A small-molecule ligand and the protein it binds are described below.
Small molecule (SMILES): CC(=O)N[C@@H]1[C@@H](O)[C@H](O)[C@@H](CO)O[C@H]1O

Binding-site contacts:
Ligand atom C1 contacts residue ASN257 of chain 1.E at 1.4 Å.
Ligand atom O7 contacts residue ASN257 of chain 1.E at 3.6 Å.
Ligand atom C5 contacts residue ASN257 of chain 1.E at 3.7 Å.
Ligand atom N2 contacts residue ASN257 of chain 1.E at 2.9 Å (h-bond).
Ligand atom C3 contacts residue ASN257 of chain 1.E at 3.8 Å.
Ligand atom C2 contacts residue ASN257 of chain 1.E at 2.5 Å.
Ligand atom O5 contacts residue ASN245 of chain 1.E at 3.5 Å.
Ligand atom C1 contacts residue ASN245 of chain 1.E at 4.1 Å.
Ligand atom O5 contacts residue ASN257 of chain 1.E at 2.4 Å (h-bond).
Ligand atom C4 contacts residue ASN257 of chain 1.E at 4.2 Å.
Ligand atom C6 contacts residue ASN245 of chain 1.E at 4.0 Å.
Ligand atom C7 contacts residue ASN257 of chain 1.E at 3.5 Å.

Sequence of chain 1.E:
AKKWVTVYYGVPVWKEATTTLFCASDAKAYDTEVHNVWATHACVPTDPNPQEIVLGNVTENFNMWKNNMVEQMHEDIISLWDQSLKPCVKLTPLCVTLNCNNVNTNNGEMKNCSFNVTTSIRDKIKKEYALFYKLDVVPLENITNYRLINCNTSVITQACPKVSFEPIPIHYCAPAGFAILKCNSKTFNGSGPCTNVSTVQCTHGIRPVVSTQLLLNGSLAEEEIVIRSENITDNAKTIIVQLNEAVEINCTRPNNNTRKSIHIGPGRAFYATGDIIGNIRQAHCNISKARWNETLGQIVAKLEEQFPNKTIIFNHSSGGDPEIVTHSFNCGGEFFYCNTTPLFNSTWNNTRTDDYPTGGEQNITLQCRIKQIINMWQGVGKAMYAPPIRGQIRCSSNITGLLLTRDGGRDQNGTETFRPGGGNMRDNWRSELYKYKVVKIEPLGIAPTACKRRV